Sequence of chain 2.A:
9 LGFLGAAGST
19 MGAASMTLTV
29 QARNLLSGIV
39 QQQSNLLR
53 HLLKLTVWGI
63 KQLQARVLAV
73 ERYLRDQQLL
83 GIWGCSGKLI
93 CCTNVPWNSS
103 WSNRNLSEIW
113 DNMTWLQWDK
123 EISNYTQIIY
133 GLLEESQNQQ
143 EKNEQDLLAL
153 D

Sequence of chain 2.D:
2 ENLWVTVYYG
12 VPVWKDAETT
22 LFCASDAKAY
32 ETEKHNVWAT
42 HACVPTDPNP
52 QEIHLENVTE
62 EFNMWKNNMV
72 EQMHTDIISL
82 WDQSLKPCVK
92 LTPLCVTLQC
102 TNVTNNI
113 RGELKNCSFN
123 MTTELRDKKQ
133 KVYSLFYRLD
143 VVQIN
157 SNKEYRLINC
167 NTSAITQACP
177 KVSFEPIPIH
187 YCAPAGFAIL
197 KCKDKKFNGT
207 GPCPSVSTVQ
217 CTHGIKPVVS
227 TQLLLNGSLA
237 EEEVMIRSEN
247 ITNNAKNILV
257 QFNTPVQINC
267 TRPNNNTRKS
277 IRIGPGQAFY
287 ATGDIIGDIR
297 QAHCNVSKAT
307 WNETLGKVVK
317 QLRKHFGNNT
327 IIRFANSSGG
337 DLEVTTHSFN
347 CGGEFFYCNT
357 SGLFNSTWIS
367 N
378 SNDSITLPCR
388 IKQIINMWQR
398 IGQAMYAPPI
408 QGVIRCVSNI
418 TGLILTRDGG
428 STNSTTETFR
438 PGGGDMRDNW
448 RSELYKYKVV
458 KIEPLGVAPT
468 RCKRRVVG

A protein and the small-molecule ligand that binds it are described below.
Small molecule (SMILES): CC(=O)N[C@H]1[C@H](O[C@H]2[C@H](O)[C@@H](NC(C)=O)CO[C@@H]2CO)O[C@H](CO)[C@@H](O[C@@H]2O[C@H](CO[C@H]3O[C@H](CO)[C@@H](O)[C@H](O[C@H]4O[C@H](CO)[C@@H](O)[C@H](O)[C@@H]4O)[C@@H]3O)[C@@H](O)[C@H](O[C@H]3O[C@H](CO[C@H]4O[C@H](CO)[C@@H](O)[C@H](O)[C@@H]4O)[C@@H](O)[C@H](O)[C@@H]3O)[C@@H]2O)[C@@H]1O

Sequence of chain 2.B:
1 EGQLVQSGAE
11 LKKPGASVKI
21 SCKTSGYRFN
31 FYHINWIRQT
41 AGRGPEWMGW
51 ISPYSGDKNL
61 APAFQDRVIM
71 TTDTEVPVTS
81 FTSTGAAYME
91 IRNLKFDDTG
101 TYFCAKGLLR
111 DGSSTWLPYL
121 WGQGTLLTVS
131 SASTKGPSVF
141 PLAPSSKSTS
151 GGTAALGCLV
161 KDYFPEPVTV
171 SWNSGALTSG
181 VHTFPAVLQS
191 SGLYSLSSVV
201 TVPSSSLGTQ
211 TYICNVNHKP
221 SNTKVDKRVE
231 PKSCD

Binding-site contacts:
Ligand atom C5 contacts residue GLY112 of chain 2.B at 3.2 Å.
Ligand atom C6 contacts residue GLY112 of chain 2.B at 3.4 Å.
Ligand atom C2 contacts residue PHE31 of chain 2.B at 3.6 Å (hydrophobic).
Ligand atom C8 contacts residue ARG110 of chain 2.B at 3.3 Å.
Ligand atom C3 contacts residue HIS95 of chain 2.C at 3.4 Å.
Ligand atom C8 contacts residue THR18 of chain 2.A at 3.6 Å.
Ligand atom C5 contacts residue ASN58 of chain 2.D at 3.6 Å.
Ligand atom O6 contacts residue GLY112 of chain 2.B at 3.1 Å (h-bond).
Ligand atom O6 contacts residue HIS95 of chain 2.C at 3.7 Å.
Ligand atom C6 contacts residue SER113 of chain 2.B at 3.8 Å.
Ligand atom C6 contacts residue ARG110 of chain 2.B at 3.9 Å.
Ligand atom C5 contacts residue GLY112 of chain 2.B at 3.7 Å.
Ligand atom O4 contacts residue HIS95 of chain 2.C at 3.6 Å.
Ligand atom C3 contacts residue ASN58 of chain 2.D at 3.8 Å.
Ligand atom O6 contacts residue HIS95 of chain 2.C at 3.8 Å.
Ligand atom O5 contacts residue GLY112 of chain 2.B at 3.8 Å.
Ligand atom N2 contacts residue PHE31 of chain 2.B at 3.0 Å.
Ligand atom O2 contacts residue TRP50 of chain 2.B at 3.6 Å.
Ligand atom O5 contacts residue GLY112 of chain 2.B at 3.7 Å.
Ligand atom C1 contacts residue ASN58 of chain 2.D at 1.4 Å.
Ligand atom O4 contacts residue HIS95 of chain 2.C at 3.4 Å.
Ligand atom C8 contacts residue PHE31 of chain 2.B at 3.9 Å (hydrophobic).
Ligand atom C7 contacts residue ASN58 of chain 2.D at 3.9 Å.
Ligand atom N2 contacts residue ASN58 of chain 2.D at 2.6 Å (h-bond).
Ligand atom C7 contacts residue PHE31 of chain 2.B at 3.1 Å (hydrophobic).
Ligand atom O7 contacts residue ARG110 of chain 2.B at 3.1 Å.
Ligand atom O7 contacts residue PHE31 of chain 2.B at 3.1 Å.
Ligand atom O5 contacts residue GLU57 of chain 2.D at 3.9 Å.
Ligand atom O5 contacts residue ASN58 of chain 2.D at 2.5 Å (h-bond).
Ligand atom O6 contacts residue SER113 of chain 2.B at 3.1 Å (h-bond).
Ligand atom C2 contacts residue ASN58 of chain 2.D at 2.5 Å.
Ligand atom C6 contacts residue GLY112 of chain 2.B at 3.6 Å.
Ligand atom O6 contacts residue GLY112 of chain 2.B at 3.1 Å.
Ligand atom O3 contacts residue PHE31 of chain 2.B at 3.3 Å.
Ligand atom O6 contacts residue ASP111 of chain 2.B at 2.5 Å (salt-bridge).
Ligand atom C6 contacts residue TYR54 of chain 2.B at 3.7 Å (hydrophobic).
Ligand atom O6 contacts residue THR115 of chain 2.B at 3.4 Å (h-bond).
Ligand atom C6 contacts residue ASP111 of chain 2.B at 3.1 Å.
Ligand atom O6 contacts residue HIS33 of chain 2.B at 3.7 Å.
Ligand atom O3 contacts residue HIS95 of chain 2.C at 3.3 Å (h-bond).

Sequence of chain 2.C:
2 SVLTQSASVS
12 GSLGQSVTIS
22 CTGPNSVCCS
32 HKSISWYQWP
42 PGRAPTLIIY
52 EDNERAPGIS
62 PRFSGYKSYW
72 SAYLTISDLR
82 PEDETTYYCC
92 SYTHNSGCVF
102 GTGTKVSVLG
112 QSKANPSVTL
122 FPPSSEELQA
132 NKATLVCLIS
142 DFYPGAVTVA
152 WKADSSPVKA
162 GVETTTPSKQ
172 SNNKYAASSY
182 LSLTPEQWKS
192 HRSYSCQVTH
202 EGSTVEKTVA